Binding-site contacts:
Ligand atom C41 contacts residue GLU294 of chain 1.A at 3.1 Å.
Ligand atom O6A contacts residue PHE296 of chain 1.A at 2.9 Å (h-bond).
Ligand atom C2' contacts residue GLU302 of chain 1.A at 3.7 Å.
Ligand atom C5' contacts residue GLY35 of chain 1.A at 3.6 Å.
Ligand atom O31 contacts residue SER295 of chain 1.A at 2.8 Å (h-bond).
Ligand atom O2B contacts residue LYS222 of chain 1.A at 2.7 Å (salt-bridge).
Ligand atom O3' contacts residue GLU302 of chain 1.A at 2.6 Å (salt-bridge).
Ligand atom O2A contacts residue ARG216 of chain 1.A at 3.5 Å (salt-bridge).
Ligand atom O2B contacts residue ARG216 of chain 1.A at 2.4 Å (salt-bridge).
Ligand atom C2 contacts residue LYS276 of chain 1.A at 3.6 Å.
Ligand atom C3' contacts residue GLU302 of chain 1.A at 3.5 Å.
Ligand atom O6 contacts residue GLN270 of chain 1.A at 3.6 Å.
Ligand atom O6A contacts residue ILE298 of chain 1.A at 3.0 Å (h-bond).
Ligand atom O2' contacts residue LYS276 of chain 1.A at 3.1 Å (salt-bridge).
Ligand atom O3A contacts residue LYS222 of chain 1.A at 3.6 Å.
Ligand atom C41 contacts residue PHE296 of chain 1.A at 3.5 Å (hydrophobic).
Ligand atom C51 contacts residue GLU294 of chain 1.A at 3.2 Å.
Ligand atom O1A contacts residue LYS222 of chain 1.A at 3.4 Å (salt-bridge).
Ligand atom C61 contacts residue PHE296 of chain 1.A at 3.6 Å (hydrophobic).
Ligand atom C5' contacts residue GLY36 of chain 1.A at 3.1 Å.
Ligand atom C2 contacts residue ASP273 of chain 1.A at 3.4 Å.
Ligand atom C61 contacts residue ILE298 of chain 1.A at 3.6 Å (hydrophobic).
Ligand atom O3B contacts residue GLY35 of chain 1.A at 3.3 Å.
Ligand atom C31 contacts residue GLU294 of chain 1.A at 3.2 Å.
Ligand atom N2 contacts residue ASP273 of chain 1.A at 2.7 Å (salt-bridge).
Ligand atom C2 contacts residue VAL271 of chain 1.A at 3.2 Å (hydrophobic).
Ligand atom O41 contacts residue GLU294 of chain 1.A at 2.5 Å (salt-bridge).
Ligand atom O2' contacts residue GLU302 of chain 1.A at 2.7 Å (salt-bridge).
Ligand atom N1 contacts residue VAL271 of chain 1.A at 2.7 Å (h-bond).
Ligand atom O6 contacts residue GLY247 of chain 1.A at 3.6 Å.
Ligand atom N7 contacts residue LEU214 of chain 1.A at 3.6 Å.
Ligand atom N3 contacts residue LYS276 of chain 1.A at 3.2 Å (salt-bridge).
Ligand atom O3' contacts residue ILE298 of chain 1.A at 3.6 Å.
Ligand atom N2 contacts residue VAL271 of chain 1.A at 2.7 Å (h-bond).
Ligand atom N3 contacts residue ASP273 of chain 1.A at 3.4 Å (salt-bridge).
Ligand atom O41 contacts residue SER295 of chain 1.A at 3.2 Å (h-bond).
Ligand atom N2 contacts residue ASP272 of chain 1.A at 3.4 Å.
Ligand atom O3B contacts residue GLY36 of chain 1.A at 2.8 Å (h-bond).
Ligand atom O41 contacts residue PHE296 of chain 1.A at 2.4 Å (h-bond).
Ligand atom C4' contacts residue GLY36 of chain 1.A at 3.7 Å.

Sequence of chain 1.A:
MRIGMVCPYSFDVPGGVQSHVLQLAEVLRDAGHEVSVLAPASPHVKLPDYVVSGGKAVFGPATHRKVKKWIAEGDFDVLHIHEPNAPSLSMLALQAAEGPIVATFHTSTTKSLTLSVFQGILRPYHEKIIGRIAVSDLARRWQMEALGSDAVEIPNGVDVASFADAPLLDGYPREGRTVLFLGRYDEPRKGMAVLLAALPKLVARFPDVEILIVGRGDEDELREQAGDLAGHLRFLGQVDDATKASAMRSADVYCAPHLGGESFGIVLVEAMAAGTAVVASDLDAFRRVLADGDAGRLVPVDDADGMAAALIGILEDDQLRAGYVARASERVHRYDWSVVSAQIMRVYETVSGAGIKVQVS

A protein and the small-molecule ligand that binds it are described below.
Small molecule (SMILES): Nc1nc2c(ncn2[C@@H]2O[C@H](CO[P](=O)(O)O[P](=O)(O)O[C@H]3O[C@H](CO)[C@@H](O)[C@H](O)[C@@H]3O)[C@@H](O)[C@H]2O)c(=O)[nH]1